Sequence of chain 1.C:
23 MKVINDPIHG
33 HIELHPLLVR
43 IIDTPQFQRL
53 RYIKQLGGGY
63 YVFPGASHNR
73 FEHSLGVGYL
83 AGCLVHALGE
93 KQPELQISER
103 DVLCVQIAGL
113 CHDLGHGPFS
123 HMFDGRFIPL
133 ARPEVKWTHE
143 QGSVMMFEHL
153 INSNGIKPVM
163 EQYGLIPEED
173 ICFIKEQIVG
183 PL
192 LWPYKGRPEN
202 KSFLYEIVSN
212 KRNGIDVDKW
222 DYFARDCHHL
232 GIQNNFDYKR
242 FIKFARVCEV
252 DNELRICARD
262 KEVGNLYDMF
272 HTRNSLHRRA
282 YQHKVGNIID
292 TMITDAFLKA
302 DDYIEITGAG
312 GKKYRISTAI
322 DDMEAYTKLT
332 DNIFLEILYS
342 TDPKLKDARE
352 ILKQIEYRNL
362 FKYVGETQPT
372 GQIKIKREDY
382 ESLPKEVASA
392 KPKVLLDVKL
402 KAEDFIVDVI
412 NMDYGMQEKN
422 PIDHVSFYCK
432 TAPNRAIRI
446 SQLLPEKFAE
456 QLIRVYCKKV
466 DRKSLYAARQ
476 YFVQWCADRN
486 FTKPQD

Sequence of chain 1.D:
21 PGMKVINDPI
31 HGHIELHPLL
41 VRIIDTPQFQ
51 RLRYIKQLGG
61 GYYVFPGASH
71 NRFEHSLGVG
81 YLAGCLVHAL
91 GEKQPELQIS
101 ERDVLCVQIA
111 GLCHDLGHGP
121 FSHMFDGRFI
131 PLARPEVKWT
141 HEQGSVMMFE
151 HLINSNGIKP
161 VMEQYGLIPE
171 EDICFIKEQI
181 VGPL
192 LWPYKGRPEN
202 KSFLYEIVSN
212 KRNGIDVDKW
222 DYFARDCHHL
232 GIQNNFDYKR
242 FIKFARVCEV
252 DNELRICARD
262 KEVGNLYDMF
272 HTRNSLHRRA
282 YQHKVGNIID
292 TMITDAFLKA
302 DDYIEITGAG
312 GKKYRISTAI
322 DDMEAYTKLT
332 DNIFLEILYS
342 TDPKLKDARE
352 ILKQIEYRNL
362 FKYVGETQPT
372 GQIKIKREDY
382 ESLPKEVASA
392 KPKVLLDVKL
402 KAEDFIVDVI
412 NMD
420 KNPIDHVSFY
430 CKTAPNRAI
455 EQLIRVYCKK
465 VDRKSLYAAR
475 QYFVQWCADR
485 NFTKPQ

A small-molecule ligand and the protein it binds are described below.
Small molecule (SMILES): Nc1nc2c(ncn2[C@H]2CC[C@@H](CO[P](=O)(O)O[P](=O)(O)OP(=O)(O)O)O2)c(=O)[nH]1

Binding-site contacts:
Ligand atom C2 contacts residue ARG359 of chain 1.C at 3.4 Å.
Ligand atom O2G contacts residue MG1 of chain 1.X at 2.4 Å.
Ligand atom PG contacts residue MG1 of chain 1.X at 3.5 Å.
Ligand atom C5' contacts residue ARG359 of chain 1.C at 3.3 Å.
Ligand atom N9 contacts residue ARG359 of chain 1.C at 3.6 Å (salt-bridge).
Ligand atom O6 contacts residue ARG53 of chain 1.D at 3.5 Å (salt-bridge).
Ligand atom C8 contacts residue VAL64 of chain 1.C at 3.1 Å (hydrophobic).
Ligand atom PA contacts residue MG1 of chain 1.X at 3.0 Å.
Ligand atom C2' contacts residue VAL25 of chain 1.D at 3.4 Å (hydrophobic).
Ligand atom O5' contacts residue MG1 of chain 1.X at 3.0 Å.
Ligand atom O2A contacts residue MG1 of chain 1.X at 3.6 Å.
Ligand atom C6 contacts residue ASP45 of chain 1.D at 3.6 Å.
Ligand atom C4 contacts residue ARG359 of chain 1.C at 3.2 Å.
Ligand atom O1A contacts residue LEU361 of chain 1.C at 3.4 Å.
Ligand atom PB contacts residue MG1 of chain 1.X at 2.6 Å.
Ligand atom O4' contacts residue ARG359 of chain 1.C at 3.6 Å.
Ligand atom O1A contacts residue ARG359 of chain 1.C at 3.3 Å (salt-bridge).
Ligand atom N7 contacts residue ARG53 of chain 1.D at 3.5 Å (salt-bridge).
Ligand atom C8 contacts residue ILE26 of chain 1.D at 3.5 Å (hydrophobic).
Ligand atom O6 contacts residue ASP45 of chain 1.D at 3.5 Å (salt-bridge).
Ligand atom N3 contacts residue ARG359 of chain 1.C at 3.4 Å (salt-bridge).
Ligand atom O2B contacts residue MG1 of chain 1.X at 2.3 Å.
Ligand atom N1 contacts residue ARG359 of chain 1.C at 3.6 Å.
Ligand atom N2 contacts residue LYS24 of chain 1.D at 3.4 Å (salt-bridge).
Ligand atom N7 contacts residue TYR63 of chain 1.C at 3.3 Å (h-bond).
Ligand atom C1' contacts residue VAL64 of chain 1.C at 3.6 Å (hydrophobic).
Ligand atom O6 contacts residue PHE73 of chain 1.D at 3.6 Å.
Ligand atom C2' contacts residue ILE26 of chain 1.D at 3.6 Å (hydrophobic).
Ligand atom O2A contacts residue LYS24 of chain 1.D at 3.0 Å (salt-bridge).
Ligand atom C6 contacts residue ARG359 of chain 1.C at 3.5 Å.
Ligand atom C5' contacts residue VAL286 of chain 1.C at 3.7 Å (hydrophobic).
Ligand atom O6 contacts residue GLN50 of chain 1.D at 3.1 Å (h-bond).
Ligand atom C5 contacts residue ARG359 of chain 1.C at 3.5 Å.
Ligand atom N1 contacts residue ASP45 of chain 1.D at 2.9 Å (salt-bridge).
Ligand atom N2 contacts residue ARG359 of chain 1.C at 3.6 Å.
Ligand atom C8 contacts residue TYR63 of chain 1.C at 3.5 Å (hydrophobic).
Ligand atom N9 contacts residue ILE26 of chain 1.D at 3.6 Å.
Ligand atom O3A contacts residue MG1 of chain 1.X at 1.9 Å.
Ligand atom N2 contacts residue ASP45 of chain 1.D at 2.9 Å (salt-bridge).
Ligand atom O3B contacts residue MG1 of chain 1.X at 3.4 Å.